This small molecule binds to this protein.
Small molecule (SMILES): CC(=O)N[C@H]1[C@H](O[C@H]2[C@H](O)[C@@H](NC(C)=O)CO[C@@H]2CO)O[C@H](CO)[C@@H](O)[C@@H]1O

Binding-site contacts:
Ligand atom C3 contacts residue ASN234 of chain 1.I at 4.4 Å.
Ligand atom C1 contacts residue ASN234 of chain 1.I at 2.0 Å.
Ligand atom O5 contacts residue ASN234 of chain 1.I at 2.7 Å (h-bond).
Ligand atom C6 contacts residue THR108 of chain 1.I at 4.3 Å.
Ligand atom C5 contacts residue ASN234 of chain 1.I at 3.7 Å.
Ligand atom O6 contacts residue THR236 of chain 1.I at 3.9 Å.
Ligand atom O6 contacts residue THR108 of chain 1.I at 3.8 Å.
Ligand atom N2 contacts residue ASN234 of chain 1.I at 3.6 Å.
Ligand atom C2 contacts residue ASN234 of chain 1.I at 3.3 Å.

Sequence of chain 1.I:
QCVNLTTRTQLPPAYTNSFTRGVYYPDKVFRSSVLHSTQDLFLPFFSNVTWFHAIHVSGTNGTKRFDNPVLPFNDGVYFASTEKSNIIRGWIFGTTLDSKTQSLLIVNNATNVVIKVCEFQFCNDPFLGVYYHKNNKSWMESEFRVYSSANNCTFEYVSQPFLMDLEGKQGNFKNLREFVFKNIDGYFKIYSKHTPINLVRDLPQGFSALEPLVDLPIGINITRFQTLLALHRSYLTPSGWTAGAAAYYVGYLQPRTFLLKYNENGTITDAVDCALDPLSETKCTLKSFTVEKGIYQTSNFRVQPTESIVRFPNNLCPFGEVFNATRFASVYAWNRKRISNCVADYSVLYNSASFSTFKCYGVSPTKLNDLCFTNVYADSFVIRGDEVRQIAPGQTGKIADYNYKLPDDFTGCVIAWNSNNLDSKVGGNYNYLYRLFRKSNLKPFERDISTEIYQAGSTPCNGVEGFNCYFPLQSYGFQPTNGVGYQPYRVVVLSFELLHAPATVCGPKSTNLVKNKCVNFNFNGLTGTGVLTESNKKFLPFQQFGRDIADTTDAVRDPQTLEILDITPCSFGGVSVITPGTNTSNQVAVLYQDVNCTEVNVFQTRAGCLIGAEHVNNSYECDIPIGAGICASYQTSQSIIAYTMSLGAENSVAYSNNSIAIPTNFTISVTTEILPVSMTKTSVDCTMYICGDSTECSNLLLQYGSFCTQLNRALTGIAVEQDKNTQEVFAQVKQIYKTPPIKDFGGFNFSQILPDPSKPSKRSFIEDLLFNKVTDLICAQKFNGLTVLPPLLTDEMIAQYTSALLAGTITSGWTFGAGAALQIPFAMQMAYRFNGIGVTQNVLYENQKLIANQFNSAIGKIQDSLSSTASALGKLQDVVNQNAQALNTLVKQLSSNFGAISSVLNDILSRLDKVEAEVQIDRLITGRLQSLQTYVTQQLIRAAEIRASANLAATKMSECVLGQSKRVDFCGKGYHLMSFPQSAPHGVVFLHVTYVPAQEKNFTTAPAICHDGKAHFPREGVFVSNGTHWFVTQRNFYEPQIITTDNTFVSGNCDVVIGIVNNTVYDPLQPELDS